Sequence of chain 2.A:
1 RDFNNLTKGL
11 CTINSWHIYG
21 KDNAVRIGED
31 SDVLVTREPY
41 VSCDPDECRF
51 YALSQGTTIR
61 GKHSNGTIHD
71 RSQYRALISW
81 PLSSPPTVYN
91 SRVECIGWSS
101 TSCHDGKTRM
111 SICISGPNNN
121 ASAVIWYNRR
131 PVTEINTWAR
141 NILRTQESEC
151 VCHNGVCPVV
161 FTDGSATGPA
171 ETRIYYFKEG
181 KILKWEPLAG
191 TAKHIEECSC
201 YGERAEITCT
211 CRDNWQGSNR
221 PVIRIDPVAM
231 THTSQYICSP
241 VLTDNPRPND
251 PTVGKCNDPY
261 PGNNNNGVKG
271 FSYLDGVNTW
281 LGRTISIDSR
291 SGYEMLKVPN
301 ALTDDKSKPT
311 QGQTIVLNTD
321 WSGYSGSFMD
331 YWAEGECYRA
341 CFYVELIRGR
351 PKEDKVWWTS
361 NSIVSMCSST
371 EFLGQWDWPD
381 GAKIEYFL

A small-molecule ligand and the protein it binds are described below.
Small molecule (SMILES): CC(=O)N[C@@H]1[C@@H](O)[C@H](O)[C@@H](CO)O[C@H]1O

Binding-site contacts:
Ligand atom C4 contacts residue ASN5 of chain 2.A at 4.2 Å.
Ligand atom C7 contacts residue PHE3 of chain 2.A at 3.4 Å (hydrophobic).
Ligand atom C1 contacts residue ASN5 of chain 2.A at 1.5 Å.
Ligand atom C5 contacts residue ASN5 of chain 2.A at 3.7 Å.
Ligand atom O5 contacts residue ASN5 of chain 2.A at 2.4 Å (h-bond).
Ligand atom N2 contacts residue PHE3 of chain 2.A at 2.7 Å (h-bond).
Ligand atom C7 contacts residue ASN5 of chain 2.A at 3.8 Å.
Ligand atom O6 contacts residue ASN154 of chain 2.A at 3.3 Å (h-bond).
Ligand atom C5 contacts residue ASN154 of chain 2.A at 3.5 Å.
Ligand atom C3 contacts residue ASN5 of chain 2.A at 3.7 Å.
Ligand atom C3 contacts residue PHE3 of chain 2.A at 4.3 Å (hydrophobic).
Ligand atom C8 contacts residue ASN4 of chain 2.A at 4.3 Å.
Ligand atom O3 contacts residue ASP2 of chain 2.A at 3.2 Å (salt-bridge).
Ligand atom O7 contacts residue ASN5 of chain 2.A at 4.4 Å.
Ligand atom C3 contacts residue ASP2 of chain 2.A at 3.9 Å.
Ligand atom C8 contacts residue ASP2 of chain 2.A at 4.1 Å.
Ligand atom C7 contacts residue ASP2 of chain 2.A at 4.4 Å.
Ligand atom O4 contacts residue ASP2 of chain 2.A at 3.9 Å.
Ligand atom N2 contacts residue ASN5 of chain 2.A at 2.7 Å (h-bond).
Ligand atom C8 contacts residue PHE3 of chain 2.A at 3.1 Å (hydrophobic).
Ligand atom C1 contacts residue PHE3 of chain 2.A at 3.6 Å (hydrophobic).
Ligand atom O5 contacts residue ASN154 of chain 2.A at 3.7 Å.
Ligand atom C6 contacts residue ASN154 of chain 2.A at 4.0 Å.
Ligand atom C2 contacts residue PHE3 of chain 2.A at 3.7 Å (hydrophobic).
Ligand atom C2 contacts residue ASN5 of chain 2.A at 2.4 Å.
Ligand atom C1 contacts residue ASN154 of chain 2.A at 3.8 Å.